Sequence of chain 1.B:
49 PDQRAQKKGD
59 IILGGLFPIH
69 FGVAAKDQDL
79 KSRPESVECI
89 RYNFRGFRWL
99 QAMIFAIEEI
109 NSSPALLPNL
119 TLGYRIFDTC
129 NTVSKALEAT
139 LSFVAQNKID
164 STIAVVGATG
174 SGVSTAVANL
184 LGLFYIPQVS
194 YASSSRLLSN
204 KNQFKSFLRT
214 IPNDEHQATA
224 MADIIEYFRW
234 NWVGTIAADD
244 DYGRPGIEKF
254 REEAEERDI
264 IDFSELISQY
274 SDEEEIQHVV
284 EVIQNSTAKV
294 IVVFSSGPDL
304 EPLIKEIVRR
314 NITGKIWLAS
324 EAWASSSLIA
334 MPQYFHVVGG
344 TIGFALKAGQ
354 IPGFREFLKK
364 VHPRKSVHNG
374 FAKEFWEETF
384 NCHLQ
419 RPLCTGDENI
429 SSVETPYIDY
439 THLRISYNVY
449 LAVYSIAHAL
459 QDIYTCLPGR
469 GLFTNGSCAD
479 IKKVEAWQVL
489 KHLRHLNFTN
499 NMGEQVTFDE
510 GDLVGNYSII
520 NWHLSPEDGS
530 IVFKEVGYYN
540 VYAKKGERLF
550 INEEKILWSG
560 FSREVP

Binding-site contacts:
Ligand atom C3 contacts residue ASN288 of chain 1.B at 3.8 Å.
Ligand atom O7 contacts residue ASN288 of chain 1.B at 2.8 Å (h-bond).
Ligand atom C8 contacts residue HIS281 of chain 1.B at 3.9 Å.
Ligand atom C8 contacts residue GLU284 of chain 1.B at 3.7 Å.
Ligand atom C5 contacts residue ASN288 of chain 1.B at 3.6 Å.
Ligand atom O5 contacts residue ASN288 of chain 1.B at 2.3 Å (h-bond).
Ligand atom C7 contacts residue ASN288 of chain 1.B at 3.1 Å.
Ligand atom C1 contacts residue ASN288 of chain 1.B at 1.4 Å.
Ligand atom C1 contacts residue GLU284 of chain 1.B at 4.3 Å.
Ligand atom C7 contacts residue GLU284 of chain 1.B at 3.9 Å.
Ligand atom C3 contacts residue GLU284 of chain 1.B at 3.9 Å.
Ligand atom N2 contacts residue ASN288 of chain 1.B at 3.0 Å (h-bond).
Ligand atom C2 contacts residue ASN288 of chain 1.B at 2.4 Å.
Ligand atom C8 contacts residue VAL285 of chain 1.B at 3.9 Å (hydrophobic).
Ligand atom N2 contacts residue GLU284 of chain 1.B at 3.1 Å (salt-bridge).
Ligand atom C4 contacts residue ASN288 of chain 1.B at 4.1 Å.
Ligand atom O3 contacts residue GLU284 of chain 1.B at 4.4 Å.
Ligand atom C8 contacts residue ASN288 of chain 1.B at 4.5 Å.
Ligand atom C2 contacts residue GLU284 of chain 1.B at 3.9 Å.

A small-molecule ligand and the protein it binds are described below.
Small molecule (SMILES): CC(=O)N[C@@H]1[C@@H](O)[C@H](O)[C@@H](CO)O[C@H]1O